This small molecule binds to this protein.
Small molecule (SMILES): CC(=O)N[C@@H]1[C@@H](O)[C@H](O)[C@@H](CO)O[C@H]1O

Binding-site contacts:
Ligand atom O5 contacts residue FUC1 of chain 1.CA at 4.0 Å.
Ligand atom C4 contacts residue FUC1 of chain 1.CA at 4.3 Å.
Ligand atom C6 contacts residue FUC1 of chain 1.CA at 3.1 Å.
Ligand atom N2 contacts residue ASN196 of chain 1.D at 3.9 Å.
Ligand atom O5 contacts residue ASN196 of chain 1.D at 2.7 Å (h-bond).
Ligand atom C5 contacts residue THR198 of chain 1.D at 3.2 Å.
Ligand atom C4 contacts residue NAG1 of chain 1.BA at 3.5 Å.
Ligand atom O3 contacts residue NAG1 of chain 1.BA at 4.1 Å.
Ligand atom C3 contacts residue NAG1 of chain 1.BA at 4.5 Å.
Ligand atom C5 contacts residue ASN196 of chain 1.D at 3.1 Å.
Ligand atom C6 contacts residue ASN196 of chain 1.D at 3.5 Å.
Ligand atom C6 contacts residue NAG1 of chain 1.BA at 3.7 Å.
Ligand atom C6 contacts residue THR198 of chain 1.D at 3.1 Å.
Ligand atom O5 contacts residue THR198 of chain 1.D at 3.8 Å.
Ligand atom C4 contacts residue THR198 of chain 1.D at 4.5 Å.
Ligand atom O6 contacts residue NAG1 of chain 1.BA at 3.5 Å (h-bond).
Ligand atom O6 contacts residue ASN196 of chain 1.D at 4.5 Å.
Ligand atom C1 contacts residue ASN196 of chain 1.D at 3.3 Å.
Ligand atom O6 contacts residue THR198 of chain 1.D at 4.2 Å.
Ligand atom O4 contacts residue NAG1 of chain 1.BA at 3.2 Å.
Ligand atom C2 contacts residue ASN196 of chain 1.D at 4.2 Å.
Ligand atom O6 contacts residue FUC1 of chain 1.CA at 2.2 Å (h-bond).
Ligand atom C5 contacts residue FUC1 of chain 1.CA at 4.2 Å.

Sequence of chain 1.D:
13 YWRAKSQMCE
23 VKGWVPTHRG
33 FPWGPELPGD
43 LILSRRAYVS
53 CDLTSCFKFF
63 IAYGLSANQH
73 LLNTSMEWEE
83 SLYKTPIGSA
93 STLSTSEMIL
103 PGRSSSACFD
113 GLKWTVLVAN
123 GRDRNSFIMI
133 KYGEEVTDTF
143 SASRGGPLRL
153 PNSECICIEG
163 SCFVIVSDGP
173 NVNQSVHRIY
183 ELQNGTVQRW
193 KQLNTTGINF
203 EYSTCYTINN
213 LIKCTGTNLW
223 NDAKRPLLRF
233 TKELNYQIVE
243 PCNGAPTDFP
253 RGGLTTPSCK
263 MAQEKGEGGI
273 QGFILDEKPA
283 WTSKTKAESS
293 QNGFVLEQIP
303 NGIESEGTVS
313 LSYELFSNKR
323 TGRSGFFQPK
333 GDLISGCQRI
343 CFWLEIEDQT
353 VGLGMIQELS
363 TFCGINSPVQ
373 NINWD